Binding-site contacts:
Ligand atom C7 contacts residue ASN204 of chain 1.I at 3.3 Å.
Ligand atom C2 contacts residue ASN204 of chain 1.I at 2.3 Å.
Ligand atom N2 contacts residue ASN204 of chain 1.I at 2.7 Å (h-bond).
Ligand atom C4 contacts residue ASN204 of chain 1.I at 4.2 Å.
Ligand atom O6 contacts residue THR206 of chain 1.I at 4.1 Å.
Ligand atom C8 contacts residue ASN204 of chain 1.I at 4.2 Å.
Ligand atom C3 contacts residue ASN204 of chain 1.I at 3.7 Å.
Ligand atom C5 contacts residue ASN204 of chain 1.I at 3.7 Å.
Ligand atom O5 contacts residue ASN204 of chain 1.I at 2.4 Å (h-bond).
Ligand atom O7 contacts residue ASN204 of chain 1.I at 3.8 Å.
Ligand atom C1 contacts residue ASN204 of chain 1.I at 1.4 Å.

The small molecule below binds the protein below.
Small molecule (SMILES): CC(=O)N[C@@H]1[C@@H](O)[C@H](O)[C@@H](CO)O[C@H]1O

Sequence of chain 1.I:
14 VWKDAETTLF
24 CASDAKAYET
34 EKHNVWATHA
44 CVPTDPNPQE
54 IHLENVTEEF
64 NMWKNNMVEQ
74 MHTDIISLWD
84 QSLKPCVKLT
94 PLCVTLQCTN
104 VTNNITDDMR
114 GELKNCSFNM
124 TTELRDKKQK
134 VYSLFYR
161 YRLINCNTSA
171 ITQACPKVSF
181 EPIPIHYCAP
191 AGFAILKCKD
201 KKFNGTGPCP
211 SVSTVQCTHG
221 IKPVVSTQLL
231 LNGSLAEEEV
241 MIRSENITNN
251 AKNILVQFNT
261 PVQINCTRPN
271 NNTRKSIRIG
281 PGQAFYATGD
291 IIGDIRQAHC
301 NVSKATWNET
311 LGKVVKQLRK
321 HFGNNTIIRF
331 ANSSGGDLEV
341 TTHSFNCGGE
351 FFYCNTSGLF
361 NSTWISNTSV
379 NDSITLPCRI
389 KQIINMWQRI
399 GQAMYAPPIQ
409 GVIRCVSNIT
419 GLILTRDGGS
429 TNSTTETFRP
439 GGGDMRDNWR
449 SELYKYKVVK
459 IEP